Binding-site contacts:
Ligand atom CAT contacts residue MET104 of chain 1.A at 3.2 Å (hydrophobic).
Ligand atom C6 contacts residue ALA54 of chain 1.A at 3.7 Å (hydrophobic).
Ligand atom C4 contacts residue ALA54 of chain 1.A at 3.9 Å (hydrophobic).
Ligand atom C2 contacts residue ALA54 of chain 1.A at 3.4 Å (hydrophobic).
Ligand atom CAX contacts residue LEU29 of chain 1.A at 3.6 Å (hydrophobic).
Ligand atom CAS contacts residue GLY107 of chain 1.A at 3.5 Å.
Ligand atom CAW contacts residue VAL37 of chain 1.A at 3.9 Å (hydrophobic).
Ligand atom CAS contacts residue PRO105 of chain 1.A at 2.8 Å (hydrophobic).
Ligand atom CAI contacts residue LEU155 of chain 1.A at 3.9 Å (hydrophobic).
Ligand atom N3 contacts residue LEU155 of chain 1.A at 3.8 Å.
Ligand atom OAL contacts residue VAL37 of chain 1.A at 3.7 Å.
Ligand atom CAO contacts residue VAL37 of chain 1.A at 3.9 Å (hydrophobic).
Ligand atom NAG contacts residue MET104 of chain 1.A at 2.9 Å (h-bond).
Ligand atom C4 contacts residue MET104 of chain 1.A at 3.8 Å (hydrophobic).
Ligand atom N3 contacts residue ALA54 of chain 1.A at 3.6 Å.
Ligand atom C2 contacts residue GLN102 of chain 1.A at 3.1 Å.
Ligand atom CAJ contacts residue MET104 of chain 1.A at 3.8 Å (hydrophobic).
Ligand atom CAP contacts residue GLY107 of chain 1.A at 3.7 Å.
Ligand atom CAX contacts residue VAL37 of chain 1.A at 3.7 Å (hydrophobic).
Ligand atom CAH contacts residue LEU155 of chain 1.A at 3.8 Å (hydrophobic).
Ligand atom N1 contacts residue MET101 of chain 1.A at 3.8 Å.
Ligand atom N3 contacts residue MET104 of chain 1.A at 3.0 Å (h-bond).
Ligand atom CAR contacts residue GLY107 of chain 1.A at 3.6 Å.
Ligand atom CBF contacts residue PRO105 of chain 1.A at 3.9 Å (hydrophobic).
Ligand atom CAT contacts residue GLY107 of chain 1.A at 3.8 Å.
Ligand atom C4 contacts residue LEU155 of chain 1.A at 3.4 Å (hydrophobic).
Ligand atom NAG contacts residue LEU155 of chain 1.A at 3.6 Å.
Ligand atom CAO contacts residue MET101 of chain 1.A at 3.7 Å (hydrophobic).
Ligand atom C5 contacts residue LEU155 of chain 1.A at 3.6 Å (hydrophobic).
Ligand atom CAY contacts residue VAL37 of chain 1.A at 3.7 Å (hydrophobic).
Ligand atom CAH contacts residue MET104 of chain 1.A at 3.8 Å (hydrophobic).
Ligand atom CAT contacts residue PRO105 of chain 1.A at 3.4 Å (hydrophobic).
Ligand atom N1 contacts residue ALA54 of chain 1.A at 3.4 Å.
Ligand atom N3 contacts residue GLN102 of chain 1.A at 3.5 Å (h-bond).
Ligand atom CAM contacts residue MET101 of chain 1.A at 3.9 Å (hydrophobic).
Ligand atom CAX contacts residue GLY30 of chain 1.A at 3.7 Å.
Ligand atom CAR contacts residue PRO105 of chain 1.A at 3.8 Å (hydrophobic).
Ligand atom CAT contacts residue LEU29 of chain 1.A at 3.9 Å (hydrophobic).
Ligand atom CAY contacts residue LEU29 of chain 1.A at 3.4 Å (hydrophobic).
Ligand atom CAQ contacts residue GLY107 of chain 1.A at 3.5 Å.

Sequence of chain 1.A:
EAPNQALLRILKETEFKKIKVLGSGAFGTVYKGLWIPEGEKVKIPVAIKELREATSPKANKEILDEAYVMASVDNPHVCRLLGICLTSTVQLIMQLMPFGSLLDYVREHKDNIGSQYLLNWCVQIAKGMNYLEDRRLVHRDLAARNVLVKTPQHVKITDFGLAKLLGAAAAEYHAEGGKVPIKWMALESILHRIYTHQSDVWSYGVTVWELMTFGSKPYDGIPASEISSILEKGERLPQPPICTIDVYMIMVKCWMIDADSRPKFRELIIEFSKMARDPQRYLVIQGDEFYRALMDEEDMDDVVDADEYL

The small molecule below binds the protein below.
Small molecule (SMILES): CCC(=O)Nc1cccc(-c2c(-c3ccc(N4CCN(C)CC4)cc3)[nH]c3ncnc(OC(C)C)c23)c1